This protein binds this small molecule.
Small molecule (SMILES): O=C(NCc1ccc(F)cc1F)c1c(O)c2c(CO)ccnc2n(O)c1=O

Sequence of chain 2.A:
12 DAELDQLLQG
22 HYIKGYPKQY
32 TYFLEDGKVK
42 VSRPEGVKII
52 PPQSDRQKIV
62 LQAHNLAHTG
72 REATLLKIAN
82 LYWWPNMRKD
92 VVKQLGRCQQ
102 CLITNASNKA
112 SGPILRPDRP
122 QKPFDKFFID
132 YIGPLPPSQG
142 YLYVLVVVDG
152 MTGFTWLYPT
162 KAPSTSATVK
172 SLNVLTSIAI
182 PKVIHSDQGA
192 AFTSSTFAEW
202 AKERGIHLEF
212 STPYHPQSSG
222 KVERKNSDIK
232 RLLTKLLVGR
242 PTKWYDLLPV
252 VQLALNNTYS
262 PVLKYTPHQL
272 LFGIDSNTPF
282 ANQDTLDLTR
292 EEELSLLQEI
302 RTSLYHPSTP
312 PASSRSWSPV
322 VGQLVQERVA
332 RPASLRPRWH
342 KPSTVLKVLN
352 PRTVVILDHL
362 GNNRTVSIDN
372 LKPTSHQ

Binding-site contacts:
Ligand atom C15 contacts residue GLU224 of chain 2.A at 3.7 Å.
Ligand atom C29 contacts residue MES1 of chain 2.U at 3.4 Å.
Ligand atom F10 contacts residue GLU224 of chain 2.A at 2.9 Å.
Ligand atom N26 contacts residue MG1 of chain 2.E at 2.8 Å.
Ligand atom N11 contacts residue PRO217 of chain 2.A at 3.8 Å.
Ligand atom C34 contacts residue MES1 of chain 2.U at 3.4 Å.
Ligand atom O33 contacts residue MG1 of chain 2.F at 2.3 Å.
Ligand atom C4 contacts residue PRO217 of chain 2.A at 3.6 Å (hydrophobic).
Ligand atom C17 contacts residue ASP188 of chain 2.A at 3.9 Å.
Ligand atom C15 contacts residue MG1 of chain 2.F at 2.9 Å.
Ligand atom F10 contacts residue PRO217 of chain 2.A at 3.7 Å.
Ligand atom C28 contacts residue MES1 of chain 2.U at 3.8 Å.
Ligand atom C12 contacts residue PRO217 of chain 2.A at 3.8 Å (hydrophobic).
Ligand atom C7 contacts residue PRO217 of chain 2.A at 3.6 Å (hydrophobic).
Ligand atom N26 contacts residue ASP131 of chain 2.A at 4.0 Å.
Ligand atom C8 contacts residue PRO217 of chain 2.A at 3.5 Å (hydrophobic).
Ligand atom C1 contacts residue PRO217 of chain 2.A at 4.0 Å (hydrophobic).
Ligand atom N31 contacts residue MG1 of chain 2.E at 1.9 Å.
Ligand atom N31 contacts residue ASP131 of chain 2.A at 3.9 Å.
Ligand atom O32 contacts residue ASP188 of chain 2.A at 3.7 Å.
Ligand atom C30 contacts residue MES1 of chain 2.U at 3.7 Å.
Ligand atom N26 contacts residue GLU224 of chain 2.A at 3.6 Å.
Ligand atom C3 contacts residue PRO217 of chain 2.A at 3.5 Å (hydrophobic).
Ligand atom O32 contacts residue MG1 of chain 2.F at 1.8 Å.
Ligand atom C17 contacts residue MG1 of chain 2.E at 2.7 Å.
Ligand atom O33 contacts residue GLU224 of chain 2.A at 3.0 Å (salt-bridge).
Ligand atom O32 contacts residue MG1 of chain 2.E at 2.1 Å.
Ligand atom C6 contacts residue PRO217 of chain 2.A at 3.9 Å (hydrophobic).
Ligand atom C30 contacts residue MG1 of chain 2.E at 2.9 Å.
Ligand atom N26 contacts residue MG1 of chain 2.F at 2.7 Å.
Ligand atom O32 contacts residue GLU224 of chain 2.A at 3.0 Å (salt-bridge).
Ligand atom F9 contacts residue GLN218 of chain 2.A at 3.5 Å.
Ligand atom N31 contacts residue ASP188 of chain 2.A at 3.1 Å (salt-bridge).
Ligand atom C17 contacts residue MG1 of chain 2.F at 4.0 Å.
Ligand atom C18 contacts residue MG1 of chain 2.E at 4.0 Å.
Ligand atom C30 contacts residue ASP188 of chain 2.A at 3.6 Å.
Ligand atom C29 contacts residue SO41 of chain 2.L at 3.9 Å.
Ligand atom C5 contacts residue GLN218 of chain 2.A at 4.0 Å.
Ligand atom O32 contacts residue ASP131 of chain 2.A at 2.7 Å (salt-bridge).
Ligand atom C5 contacts residue PRO217 of chain 2.A at 3.8 Å (hydrophobic).